Sequence of chain 1.A:
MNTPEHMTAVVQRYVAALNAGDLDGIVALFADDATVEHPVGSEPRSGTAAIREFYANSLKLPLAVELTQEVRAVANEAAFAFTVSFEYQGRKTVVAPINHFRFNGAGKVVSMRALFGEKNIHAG

Binding-site contacts:
Ligand atom C16 contacts residue VAL84 of chain 1.A at 4.0 Å (hydrophobic).
Ligand atom C3 contacts residue PHE86 of chain 1.A at 3.9 Å (hydrophobic).
Ligand atom O26 contacts residue PHE82 of chain 1.A at 3.9 Å.
Ligand atom C19 contacts residue PHE116 of chain 1.A at 4.2 Å (hydrophobic).
Ligand atom C13 contacts residue HIS38 of chain 1.A at 3.3 Å.
Ligand atom C4 contacts residue HIS38 of chain 1.A at 3.5 Å.
Ligand atom C25 contacts residue TYR55 of chain 1.A at 4.0 Å (hydrophobic).
Ligand atom C12 contacts residue HIS38 of chain 1.A at 4.1 Å.
Ligand atom C27 contacts residue PHE54 of chain 1.A at 4.2 Å (hydrophobic).
Ligand atom C18 contacts residue VAL84 of chain 1.A at 4.2 Å (hydrophobic).
Ligand atom C2 contacts residue PHE86 of chain 1.A at 3.6 Å (hydrophobic).
Ligand atom C19 contacts residue VAL84 of chain 1.A at 3.8 Å (hydrophobic).
Ligand atom C13 contacts residue VAL84 of chain 1.A at 3.6 Å (hydrophobic).
Ligand atom C1 contacts residue VAL95 of chain 1.A at 3.8 Å (hydrophobic).
Ligand atom C26 contacts residue ASN99 of chain 1.A at 4.2 Å.
Ligand atom C5 contacts residue VAL95 of chain 1.A at 3.7 Å (hydrophobic).
Ligand atom C11 contacts residue VAL84 of chain 1.A at 3.9 Å (hydrophobic).
Ligand atom O1 contacts residue PHE86 of chain 1.A at 4.2 Å.
Ligand atom O26 contacts residue TYR14 of chain 1.A at 2.7 Å (h-bond).
Ligand atom O26 contacts residue MET112 of chain 1.A at 3.9 Å.
Ligand atom C17 contacts residue HIS38 of chain 1.A at 3.9 Å.
Ligand atom C24 contacts residue LEU63 of chain 1.A at 4.1 Å (hydrophobic).
Ligand atom C25 contacts residue LEU18 of chain 1.A at 3.8 Å (hydrophobic).
Ligand atom C10 contacts residue PHE86 of chain 1.A at 4.0 Å (hydrophobic).
Ligand atom C18 contacts residue HIS38 of chain 1.A at 3.8 Å.
Ligand atom C6 contacts residue PHE116 of chain 1.A at 3.8 Å (hydrophobic).
Ligand atom C5 contacts residue HIS38 of chain 1.A at 3.6 Å.
Ligand atom C4 contacts residue VAL84 of chain 1.A at 4.2 Å (hydrophobic).
Ligand atom C18 contacts residue PHE82 of chain 1.A at 3.8 Å (hydrophobic).
Ligand atom O26 contacts residue ASN99 of chain 1.A at 3.0 Å (h-bond).
Ligand atom C25 contacts residue TYR14 of chain 1.A at 3.4 Å (hydrophobic).
Ligand atom C18 contacts residue PRO97 of chain 1.A at 3.7 Å (hydrophobic).
Ligand atom C5 contacts residue PHE116 of chain 1.A at 3.6 Å (hydrophobic).
Ligand atom C1 contacts residue PHE86 of chain 1.A at 4.2 Å (hydrophobic).
Ligand atom C19 contacts residue HIS38 of chain 1.A at 3.1 Å.
Ligand atom C12 contacts residue VAL84 of chain 1.A at 3.8 Å (hydrophobic).
Ligand atom C26 contacts residue TYR14 of chain 1.A at 3.4 Å (hydrophobic).
Ligand atom C19 contacts residue PRO97 of chain 1.A at 3.6 Å (hydrophobic).
Ligand atom C27 contacts residue HIS38 of chain 1.A at 2.8 Å.
Ligand atom C6 contacts residue VAL95 of chain 1.A at 3.5 Å (hydrophobic).

A small-molecule ligand and the protein it binds are described below.
Small molecule (SMILES): C[C@]12CCc3c(ccc4cc(O)ccc34)[C@@H]1CCC2=O